Binding-site contacts:
Ligand atom C8 contacts residue ALA36 of chain 1.A at 4.1 Å (hydrophobic).
Ligand atom N6 contacts residue LEU137 of chain 1.A at 3.9 Å.
Ligand atom N10 contacts residue VAL23 of chain 1.A at 4.1 Å.
Ligand atom C3 contacts residue ALA87 of chain 1.A at 4.0 Å (hydrophobic).
Ligand atom C8 contacts residue ILE68 of chain 1.A at 4.1 Å (hydrophobic).
Ligand atom N9 contacts residue LEU137 of chain 1.A at 4.1 Å.
Ligand atom N9 contacts residue LEU86 of chain 1.A at 4.3 Å.
Ligand atom C8 contacts residue LEU137 of chain 1.A at 4.1 Å (hydrophobic).
Ligand atom C2 contacts residue VAL23 of chain 1.A at 4.0 Å (hydrophobic).
Ligand atom N4 contacts residue LEU137 of chain 1.A at 4.0 Å.
Ligand atom C3 contacts residue LEU137 of chain 1.A at 3.6 Å (hydrophobic).
Ligand atom C3 contacts residue GLU85 of chain 1.A at 3.8 Å.
Ligand atom N4 contacts residue LEU86 of chain 1.A at 3.7 Å.
Ligand atom C11 contacts residue VAL23 of chain 1.A at 3.9 Å (hydrophobic).
Ligand atom C1 contacts residue LEU137 of chain 1.A at 3.4 Å (hydrophobic).
Ligand atom C5 contacts residue LEU137 of chain 1.A at 4.2 Å (hydrophobic).
Ligand atom C2 contacts residue ALA36 of chain 1.A at 4.2 Å (hydrophobic).
Ligand atom C2 contacts residue LEU137 of chain 1.A at 3.3 Å (hydrophobic).
Ligand atom C5 contacts residue LEU86 of chain 1.A at 3.9 Å (hydrophobic).
Ligand atom C12 contacts residue GLY16 of chain 1.A at 4.1 Å.
Ligand atom N6 contacts residue ALA87 of chain 1.A at 4.2 Å.
Ligand atom N10 contacts residue LEU137 of chain 1.A at 3.8 Å.
Ligand atom C1 contacts residue VAL23 of chain 1.A at 4.0 Å (hydrophobic).
Ligand atom C12 contacts residue LEU15 of chain 1.A at 3.7 Å (hydrophobic).
Ligand atom N7 contacts residue MET84 of chain 1.A at 4.0 Å.
Ligand atom N4 contacts residue ALA36 of chain 1.A at 3.9 Å.
Ligand atom N9 contacts residue ALA36 of chain 1.A at 3.6 Å.
Ligand atom C5 contacts residue LEU15 of chain 1.A at 3.8 Å (hydrophobic).
Ligand atom C3 contacts residue ALA36 of chain 1.A at 3.7 Å (hydrophobic).
Ligand atom N4 contacts residue GLU85 of chain 1.A at 4.1 Å.
Ligand atom C8 contacts residue GLU85 of chain 1.A at 3.8 Å.
Ligand atom N7 contacts residue VAL23 of chain 1.A at 4.2 Å.
Ligand atom N9 contacts residue ILE68 of chain 1.A at 4.1 Å.
Ligand atom C5 contacts residue ALA87 of chain 1.A at 3.2 Å (hydrophobic).
Ligand atom N7 contacts residue LEU137 of chain 1.A at 3.6 Å.
Ligand atom N9 contacts residue GLU85 of chain 1.A at 2.8 Å (salt-bridge).
Ligand atom N4 contacts residue ALA87 of chain 1.A at 3.0 Å (h-bond).
Ligand atom N6 contacts residue LEU15 of chain 1.A at 3.8 Å.
Ligand atom C11 contacts residue LEU137 of chain 1.A at 4.2 Å (hydrophobic).
Ligand atom C8 contacts residue MET84 of chain 1.A at 3.5 Å (hydrophobic).

Sequence of chain 1.A:
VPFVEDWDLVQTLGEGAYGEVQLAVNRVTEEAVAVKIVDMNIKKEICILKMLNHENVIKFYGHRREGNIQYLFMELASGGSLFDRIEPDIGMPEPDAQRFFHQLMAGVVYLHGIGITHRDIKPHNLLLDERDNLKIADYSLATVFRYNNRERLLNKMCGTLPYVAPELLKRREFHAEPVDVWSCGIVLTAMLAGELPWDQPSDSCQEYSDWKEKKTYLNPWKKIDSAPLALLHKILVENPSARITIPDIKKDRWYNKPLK

A protein and the small-molecule ligand that binds it are described below.
Small molecule (SMILES): CN(C)c1ncnc2nc[nH]c12